Sequence of chain 1.C:
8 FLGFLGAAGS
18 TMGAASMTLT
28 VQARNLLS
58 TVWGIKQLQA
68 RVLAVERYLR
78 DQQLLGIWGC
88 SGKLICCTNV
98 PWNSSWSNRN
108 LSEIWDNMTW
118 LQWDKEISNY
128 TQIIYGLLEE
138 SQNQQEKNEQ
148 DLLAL

The protein below binds the small molecule below.
Small molecule (SMILES): CC(=O)N[C@@H]1[C@@H](O)[C@H](O)[C@@H](CO)O[C@H]1O

Sequence of chain 1.E:
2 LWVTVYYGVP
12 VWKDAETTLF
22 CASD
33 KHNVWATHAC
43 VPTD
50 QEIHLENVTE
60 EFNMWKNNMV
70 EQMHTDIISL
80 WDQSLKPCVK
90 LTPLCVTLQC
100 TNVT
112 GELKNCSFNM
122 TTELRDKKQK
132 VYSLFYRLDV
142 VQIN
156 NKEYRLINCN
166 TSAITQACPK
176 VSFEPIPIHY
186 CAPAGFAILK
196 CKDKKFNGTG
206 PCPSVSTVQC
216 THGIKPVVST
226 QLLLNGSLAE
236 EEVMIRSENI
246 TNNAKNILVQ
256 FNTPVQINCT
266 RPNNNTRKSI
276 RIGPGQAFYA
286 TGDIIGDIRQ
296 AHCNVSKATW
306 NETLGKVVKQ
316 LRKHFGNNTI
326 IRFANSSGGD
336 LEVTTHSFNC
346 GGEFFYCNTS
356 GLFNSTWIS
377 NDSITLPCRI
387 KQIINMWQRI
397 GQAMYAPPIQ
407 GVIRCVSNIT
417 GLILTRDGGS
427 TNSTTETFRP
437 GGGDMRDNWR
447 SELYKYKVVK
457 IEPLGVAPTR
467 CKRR

Binding-site contacts:
Ligand atom C8 contacts residue SER17 of chain 1.C at 3.2 Å.
Ligand atom N2 contacts residue SER17 of chain 1.C at 3.9 Å.
Ligand atom C3 contacts residue ASN56 of chain 1.E at 3.8 Å.
Ligand atom O6 contacts residue ASN56 of chain 1.E at 4.5 Å.
Ligand atom C1 contacts residue ASN56 of chain 1.E at 1.4 Å.
Ligand atom N2 contacts residue ASN56 of chain 1.E at 2.9 Å (h-bond).
Ligand atom O5 contacts residue ASN56 of chain 1.E at 2.3 Å (h-bond).
Ligand atom C5 contacts residue ASN56 of chain 1.E at 3.6 Å.
Ligand atom N2 contacts residue GLU55 of chain 1.E at 3.8 Å.
Ligand atom O7 contacts residue SER17 of chain 1.C at 2.3 Å (h-bond).
Ligand atom C2 contacts residue ASN56 of chain 1.E at 2.4 Å.
Ligand atom C8 contacts residue GLY13 of chain 1.C at 4.5 Å.
Ligand atom C8 contacts residue GLU55 of chain 1.E at 3.6 Å.
Ligand atom C7 contacts residue SER17 of chain 1.C at 2.9 Å.
Ligand atom C7 contacts residue ASN56 of chain 1.E at 4.0 Å.
Ligand atom C8 contacts residue LEU9 of chain 1.C at 4.4 Å (hydrophobic).
Ligand atom C7 contacts residue GLU55 of chain 1.E at 4.2 Å.
Ligand atom C4 contacts residue ASN56 of chain 1.E at 4.2 Å.